A small-molecule ligand and the protein it binds are described below.
Small molecule (SMILES): C[C@]12CCC(=O)C[C@@H]1CC[C@@H]1[C@@H]2CC[C@]2(C)[C@@H](O)CC[C@@H]12

Sequence of chain 1.A:
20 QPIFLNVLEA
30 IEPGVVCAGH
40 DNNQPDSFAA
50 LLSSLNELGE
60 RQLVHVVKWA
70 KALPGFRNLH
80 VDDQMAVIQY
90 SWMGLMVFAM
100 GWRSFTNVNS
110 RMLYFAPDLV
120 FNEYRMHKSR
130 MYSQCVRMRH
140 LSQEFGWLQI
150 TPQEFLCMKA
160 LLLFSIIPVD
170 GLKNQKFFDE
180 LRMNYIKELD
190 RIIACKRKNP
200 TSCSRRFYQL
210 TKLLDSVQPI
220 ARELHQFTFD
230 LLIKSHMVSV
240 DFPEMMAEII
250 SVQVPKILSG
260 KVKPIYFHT

Binding-site contacts:
Ligand atom C2 contacts residue LEU57 of chain 1.A at 4.0 Å (hydrophobic).
Ligand atom C9 contacts residue LEU54 of chain 1.A at 4.0 Å (hydrophobic).
Ligand atom C1 contacts residue LEU54 of chain 1.A at 4.0 Å (hydrophobic).
Ligand atom O3 contacts residue MET95 of chain 1.A at 4.1 Å.
Ligand atom C17 contacts residue ASN55 of chain 1.A at 3.3 Å.
Ligand atom C12 contacts residue LEU54 of chain 1.A at 3.4 Å (hydrophobic).
Ligand atom C6 contacts residue VAL96 of chain 1.A at 4.0 Å (hydrophobic).
Ligand atom C18 contacts residue TRP91 of chain 1.A at 4.1 Å (hydrophobic).
Ligand atom C16 contacts residue PHE226 of chain 1.A at 3.9 Å (hydrophobic).
Ligand atom O17 contacts residue LEU230 of chain 1.A at 4.0 Å.
Ligand atom C5 contacts residue PHE114 of chain 1.A at 3.7 Å (hydrophobic).
Ligand atom C2 contacts residue MET95 of chain 1.A at 4.0 Å (hydrophobic).
Ligand atom C11 contacts residue LEU54 of chain 1.A at 3.3 Å (hydrophobic).
Ligand atom O17 contacts residue THR227 of chain 1.A at 2.8 Å (h-bond).
Ligand atom C19 contacts residue TRP91 of chain 1.A at 4.1 Å (hydrophobic).
Ligand atom O3 contacts residue GLN61 of chain 1.A at 3.4 Å (h-bond).
Ligand atom C13 contacts residue ASN55 of chain 1.A at 3.7 Å.
Ligand atom C2 contacts residue GLN61 of chain 1.A at 3.2 Å.
Ligand atom O3 contacts residue ARG102 of chain 1.A at 3.0 Å (salt-bridge).
Ligand atom O3 contacts residue PHE114 of chain 1.A at 3.7 Å.
Ligand atom C19 contacts residue MET95 of chain 1.A at 3.7 Å (hydrophobic).
Ligand atom C12 contacts residue MET245 of chain 1.A at 3.7 Å (hydrophobic).
Ligand atom C16 contacts residue LEU51 of chain 1.A at 3.9 Å (hydrophobic).
Ligand atom O3 contacts residue MET99 of chain 1.A at 3.6 Å.
Ligand atom C3 contacts residue PHE114 of chain 1.A at 4.0 Å (hydrophobic).
Ligand atom C4 contacts residue MET95 of chain 1.A at 3.8 Å (hydrophobic).
Ligand atom C6 contacts residue PHE114 of chain 1.A at 3.9 Å (hydrophobic).
Ligand atom C3 contacts residue MET95 of chain 1.A at 4.0 Å (hydrophobic).
Ligand atom O17 contacts residue PHE241 of chain 1.A at 3.9 Å.
Ligand atom O17 contacts residue ASN55 of chain 1.A at 2.7 Å (h-bond).
Ligand atom C16 contacts residue THR227 of chain 1.A at 3.9 Å.
Ligand atom C12 contacts residue ASN55 of chain 1.A at 3.3 Å.
Ligand atom C18 contacts residue MET92 of chain 1.A at 3.7 Å (hydrophobic).
Ligand atom C11 contacts residue MET245 of chain 1.A at 3.9 Å (hydrophobic).
Ligand atom O3 contacts residue LEU57 of chain 1.A at 4.0 Å.
Ligand atom C3 contacts residue GLN61 of chain 1.A at 3.8 Å.
Ligand atom C18 contacts residue THR227 of chain 1.A at 3.3 Å.
Ligand atom C4 contacts residue PHE114 of chain 1.A at 3.9 Å (hydrophobic).
Ligand atom C17 contacts residue THR227 of chain 1.A at 3.8 Å.
Ligand atom C17 contacts residue LEU51 of chain 1.A at 3.8 Å (hydrophobic).